The small molecule below binds the protein below.
Small molecule (SMILES): CC[C@H](C)[C@H](NC(=O)[C@H](CC(N)=O)NC(=O)[C@H](CC(C)C)NC(=O)[C@H](CO)NC(=O)CNC(=O)[C@@H](N)CO)C(=O)NCC(=O)N[C@@H](CO)C(=O)N[C@@H](CC(C)C)C(=O)N[C@H](C=O)CCCCN

Binding-site contacts:
Ligand atom OG contacts residue ASP229 of chain 46.A at 3.6 Å.
Ligand atom CA contacts residue SER231 of chain 46.A at 3.6 Å.
Ligand atom NZ contacts residue THR217 of chain 46.A at 3.8 Å.
Ligand atom C contacts residue ARG34 of chain 46.A at 3.7 Å.
Ligand atom O contacts residue SER231 of chain 46.A at 3.2 Å.
Ligand atom OG contacts residue ARG34 of chain 46.A at 3.7 Å.
Ligand atom CG contacts residue ARG35 of chain 46.A at 3.1 Å.
Ligand atom CD1 contacts residue LYS28 of chain 46.A at 3.4 Å.
Ligand atom O contacts residue ARG6 of chain 46.A at 3.4 Å (salt-bridge).
Ligand atom CD2 contacts residue GLU20 of chain 46.A at 3.6 Å.
Ligand atom N contacts residue ARG34 of chain 46.A at 3.4 Å (salt-bridge).
Ligand atom CA contacts residue ARG35 of chain 46.A at 3.8 Å.
Ligand atom CB contacts residue ILE230 of chain 46.A at 3.6 Å (hydrophobic).
Ligand atom CG contacts residue ILE230 of chain 46.A at 3.6 Å (hydrophobic).
Ligand atom C contacts residue SER231 of chain 46.A at 3.8 Å.
Ligand atom CG2 contacts residue LEU31 of chain 46.A at 3.8 Å (hydrophobic).
Ligand atom CE contacts residue VAL36 of chain 46.A at 3.7 Å (hydrophobic).
Ligand atom CB contacts residue SER24 of chain 46.A at 3.8 Å.
Ligand atom O contacts residue ARG34 of chain 46.A at 2.8 Å (salt-bridge).
Ligand atom CD1 contacts residue LEU27 of chain 46.A at 3.6 Å (hydrophobic).
Ligand atom CA contacts residue ASP229 of chain 46.A at 3.8 Å.
Ligand atom CD1 contacts residue ILE230 of chain 46.A at 3.5 Å (hydrophobic).
Ligand atom CD1 contacts residue LEU31 of chain 46.A at 3.6 Å (hydrophobic).
Ligand atom CD2 contacts residue SER24 of chain 46.A at 3.5 Å.
Ligand atom N contacts residue ARG34 of chain 46.A at 3.7 Å.
Ligand atom O contacts residue ILE232 of chain 46.A at 3.6 Å (h-bond).
Ligand atom N contacts residue ASP229 of chain 46.A at 2.8 Å (salt-bridge).
Ligand atom N contacts residue ASP229 of chain 46.A at 3.2 Å (salt-bridge).
Ligand atom CB contacts residue VAL39 of chain 46.A at 3.8 Å (hydrophobic).
Ligand atom CB contacts residue ARG35 of chain 46.A at 3.4 Å.
Ligand atom CA contacts residue ASP229 of chain 46.A at 3.6 Å.
Ligand atom C contacts residue ASP229 of chain 46.A at 3.8 Å.
Ligand atom O contacts residue LEU4 of chain 46.A at 3.7 Å.
Ligand atom O contacts residue ASN2 of chain 46.A at 3.8 Å.
Ligand atom CA contacts residue ARG6 of chain 46.A at 3.7 Å.
Ligand atom N contacts residue ILE230 of chain 46.A at 3.1 Å (h-bond).
Ligand atom N contacts residue ARG34 of chain 46.A at 3.9 Å.
Ligand atom CE contacts residue VAL37 of chain 46.A at 3.7 Å (hydrophobic).
Ligand atom CE contacts residue ARG35 of chain 46.A at 3.8 Å.
Ligand atom CD1 contacts residue LEU27 of chain 46.A at 3.8 Å (hydrophobic).

Sequence of chain 46.A:
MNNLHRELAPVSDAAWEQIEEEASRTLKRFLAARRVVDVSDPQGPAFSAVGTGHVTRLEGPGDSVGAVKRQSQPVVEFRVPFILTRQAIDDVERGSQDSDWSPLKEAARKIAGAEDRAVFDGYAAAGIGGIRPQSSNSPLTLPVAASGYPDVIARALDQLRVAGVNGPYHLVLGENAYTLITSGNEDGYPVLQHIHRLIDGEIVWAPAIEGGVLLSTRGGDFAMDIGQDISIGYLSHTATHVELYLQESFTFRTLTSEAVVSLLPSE